Binding-site contacts:
Ligand atom C2 contacts residue ASN12 of chain 1.M at 3.3 Å.
Ligand atom O7 contacts residue ASN12 of chain 1.M at 3.6 Å.
Ligand atom N2 contacts residue ASN12 of chain 1.M at 3.8 Å.
Ligand atom C7 contacts residue ASN12 of chain 1.M at 3.9 Å.
Ligand atom C1 contacts residue ASN12 of chain 1.M at 2.2 Å.
Ligand atom O5 contacts residue ASN12 of chain 1.M at 2.8 Å (h-bond).
Ligand atom C5 contacts residue ASN12 of chain 1.M at 4.2 Å.

A small-molecule ligand and the protein it binds are described below.
Small molecule (SMILES): CC(=O)N[C@H]1[C@H](O[C@H]2[C@H](O)[C@@H](NC(C)=O)CO[C@@H]2CO)O[C@H](CO)[C@@H](O)[C@@H]1O

Sequence of chain 1.M:
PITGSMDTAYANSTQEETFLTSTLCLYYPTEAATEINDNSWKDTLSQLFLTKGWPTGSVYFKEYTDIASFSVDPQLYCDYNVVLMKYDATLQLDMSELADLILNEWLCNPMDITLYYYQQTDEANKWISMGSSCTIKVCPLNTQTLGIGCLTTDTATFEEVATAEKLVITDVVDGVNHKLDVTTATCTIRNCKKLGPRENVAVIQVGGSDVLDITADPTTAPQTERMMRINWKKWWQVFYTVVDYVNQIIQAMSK